Sequence of chain 1.A:
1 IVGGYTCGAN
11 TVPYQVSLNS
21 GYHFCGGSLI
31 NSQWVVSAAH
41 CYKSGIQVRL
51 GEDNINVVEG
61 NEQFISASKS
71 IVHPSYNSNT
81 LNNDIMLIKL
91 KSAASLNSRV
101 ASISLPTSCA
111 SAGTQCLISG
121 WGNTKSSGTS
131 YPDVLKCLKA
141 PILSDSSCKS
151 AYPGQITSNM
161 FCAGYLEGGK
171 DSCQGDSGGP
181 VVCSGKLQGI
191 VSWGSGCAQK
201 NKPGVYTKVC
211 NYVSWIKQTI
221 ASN

Binding-site contacts:
Ligand atom CA contacts residue SER192 of chain 1.A at 3.4 Å.
Ligand atom O contacts residue GLY175 of chain 1.A at 3.5 Å (h-bond).
Ligand atom CB contacts residue SER177 of chain 1.A at 3.0 Å.
Ligand atom CG contacts residue GLN174 of chain 1.A at 3.6 Å.
Ligand atom CA contacts residue GLY194 of chain 1.A at 3.6 Å.
Ligand atom O contacts residue TRP193 of chain 1.A at 3.3 Å.
Ligand atom C contacts residue GLY175 of chain 1.A at 3.4 Å.
Ligand atom N contacts residue SER177 of chain 1.A at 2.9 Å (h-bond).
Ligand atom C contacts residue GLN174 of chain 1.A at 3.6 Å.
Ligand atom O contacts residue GLN174 of chain 1.A at 2.9 Å (h-bond).
Ligand atom CG2 contacts residue LEU81 of chain 1.A at 3.3 Å (hydrophobic).
Ligand atom NZ contacts residue ASP171 of chain 1.A at 3.1 Å (salt-bridge).
Ligand atom O contacts residue GLY175 of chain 1.A at 2.5 Å (h-bond).
Ligand atom N contacts residue SER177 of chain 1.A at 2.8 Å (h-bond).
Ligand atom CE contacts residue SER172 of chain 1.A at 3.2 Å.
Ligand atom O contacts residue ASP176 of chain 1.A at 3.2 Å (salt-bridge).
Ligand atom NZ contacts residue GLY204 of chain 1.A at 3.5 Å.
Ligand atom CB contacts residue HIS40 of chain 1.A at 3.4 Å.
Ligand atom SG contacts residue GLN174 of chain 1.A at 3.5 Å (h-bond).
Ligand atom CB contacts residue CYS173 of chain 1.A at 3.3 Å (hydrophobic).
Ligand atom CD contacts residue SER172 of chain 1.A at 3.5 Å.
Ligand atom NZ contacts residue SER172 of chain 1.A at 2.9 Å (h-bond).
Ligand atom O contacts residue SER177 of chain 1.A at 2.8 Å (h-bond).
Ligand atom CA contacts residue GLN174 of chain 1.A at 3.7 Å.
Ligand atom N contacts residue PHE24 of chain 1.A at 3.1 Å (h-bond).
Ligand atom N contacts residue SER192 of chain 1.A at 3.1 Å (h-bond).
Ligand atom O contacts residue CYS173 of chain 1.A at 3.4 Å (h-bond).
Ligand atom C contacts residue GLY175 of chain 1.A at 3.4 Å.
Ligand atom C contacts residue SER177 of chain 1.A at 2.5 Å.
Ligand atom N contacts residue GLY194 of chain 1.A at 3.1 Å (h-bond).
Ligand atom CA contacts residue SER177 of chain 1.A at 2.8 Å.
Ligand atom CA contacts residue PHE24 of chain 1.A at 3.7 Å (hydrophobic).
Ligand atom N contacts residue HIS40 of chain 1.A at 3.6 Å.
Ligand atom O contacts residue GLN174 of chain 1.A at 3.2 Å.
Ligand atom O contacts residue GLY194 of chain 1.A at 3.0 Å (h-bond).
Ligand atom CG1 contacts residue GLY175 of chain 1.A at 3.3 Å.
Ligand atom CD1 contacts residue HIS23 of chain 1.A at 2.8 Å.
Ligand atom O contacts residue GLN174 of chain 1.A at 3.3 Å.
Ligand atom CB contacts residue GLY194 of chain 1.A at 3.5 Å.
Ligand atom N contacts residue HIS40 of chain 1.A at 3.6 Å.

A protein and the small-molecule ligand that binds it are described below.
Small molecule (SMILES): CC[C@H](C)[C@@H](C=O)NC(=O)[C@H](CO)NC(=O)[C@H](CCCC[NH3+])NC(=O)[C@@H](NC(=O)[C@@H]([NH3+])CS)[C@@H](C)O